This small molecule binds to this protein.
Small molecule (SMILES): Cc1cc(C)c2c(c1)S(=O)(=O)NC(=O)N2

Binding-site contacts:
Ligand atom C04 contacts residue PHE227 of chain 1.A at 4.4 Å (hydrophobic).
Ligand atom C08 contacts residue GLY3 of chain 1.A at 4.0 Å.
Ligand atom N09 contacts residue TYR4 of chain 1.A at 4.4 Å.
Ligand atom C08 contacts residue GLY5 of chain 1.A at 4.1 Å.
Ligand atom N09 contacts residue GLY3 of chain 1.A at 4.2 Å.
Ligand atom O11 contacts residue TYR4 of chain 1.A at 2.9 Å (h-bond).
Ligand atom O13 contacts residue ASN8 of chain 1.A at 3.5 Å (h-bond).
Ligand atom C03 contacts residue GLY5 of chain 1.A at 3.9 Å.
Ligand atom N07 contacts residue PHE227 of chain 1.A at 3.7 Å.
Ligand atom N07 contacts residue GLY5 of chain 1.A at 3.5 Å (h-bond).
Ligand atom N07 contacts residue TYR4 of chain 1.A at 3.8 Å.
Ligand atom N09 contacts residue ASN8 of chain 1.A at 3.8 Å.
Ligand atom C14 contacts residue GLU235 of chain 1.A at 4.2 Å.
Ligand atom C04 contacts residue GLY5 of chain 1.A at 4.1 Å.
Ligand atom C15 contacts residue TYR4 of chain 1.A at 4.3 Å (hydrophobic).
Ligand atom O12 contacts residue PHE227 of chain 1.A at 3.8 Å.
Ligand atom C08 contacts residue PHE227 of chain 1.A at 4.0 Å (hydrophobic).
Ligand atom C02 contacts residue GLU235 of chain 1.A at 4.2 Å.
Ligand atom C15 contacts residue PHE227 of chain 1.A at 4.4 Å (hydrophobic).
Ligand atom C15 contacts residue GLY5 of chain 1.A at 3.7 Å.
Ligand atom C08 contacts residue ASN8 of chain 1.A at 4.4 Å.
Ligand atom O11 contacts residue PHE227 of chain 1.A at 3.6 Å.
Ligand atom O11 contacts residue GLY5 of chain 1.A at 4.2 Å.
Ligand atom C01 contacts residue GLU235 of chain 1.A at 4.3 Å.
Ligand atom C08 contacts residue TYR4 of chain 1.A at 3.5 Å (hydrophobic).
Ligand atom O11 contacts residue GLY3 of chain 1.A at 3.5 Å.
Ligand atom S10 contacts residue ASN8 of chain 1.A at 4.1 Å.

Sequence of chain 1.A:
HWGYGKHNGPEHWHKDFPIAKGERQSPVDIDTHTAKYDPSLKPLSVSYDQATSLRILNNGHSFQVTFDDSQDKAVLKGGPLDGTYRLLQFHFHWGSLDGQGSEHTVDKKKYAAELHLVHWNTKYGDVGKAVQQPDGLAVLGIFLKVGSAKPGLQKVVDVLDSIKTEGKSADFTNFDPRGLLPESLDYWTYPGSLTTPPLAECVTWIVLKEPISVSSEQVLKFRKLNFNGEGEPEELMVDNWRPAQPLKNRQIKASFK